Binding-site contacts:
Ligand atom O4 contacts residue ARG22 of chain 1.A at 3.7 Å.
Ligand atom C7 contacts residue ASN16 of chain 1.D at 3.1 Å.
Ligand atom O7 contacts residue ASN16 of chain 1.D at 2.9 Å (h-bond).
Ligand atom C2 contacts residue ASN16 of chain 1.D at 2.5 Å.
Ligand atom C3 contacts residue THR18 of chain 1.D at 4.3 Å.
Ligand atom N2 contacts residue ASN16 of chain 1.D at 2.9 Å (h-bond).
Ligand atom O2 contacts residue ARG22 of chain 1.A at 4.2 Å.
Ligand atom N2 contacts residue THR18 of chain 1.D at 4.3 Å.
Ligand atom C4 contacts residue ASN16 of chain 1.D at 4.2 Å.
Ligand atom C3 contacts residue ASN16 of chain 1.D at 3.7 Å.
Ligand atom C2 contacts residue ARG22 of chain 1.A at 4.0 Å.
Ligand atom O5 contacts residue THR18 of chain 1.D at 4.0 Å.
Ligand atom C3 contacts residue ARG22 of chain 1.A at 3.9 Å.
Ligand atom C1 contacts residue THR18 of chain 1.D at 3.2 Å.
Ligand atom C3 contacts residue ASN57 of chain 1.A at 4.1 Å.
Ligand atom O5 contacts residue ASN16 of chain 1.D at 2.4 Å (h-bond).
Ligand atom O3 contacts residue ARG22 of chain 1.A at 2.9 Å (salt-bridge).
Ligand atom C4 contacts residue ARG22 of chain 1.A at 4.4 Å.
Ligand atom C8 contacts residue ASN16 of chain 1.D at 4.4 Å.
Ligand atom O3 contacts residue ASN57 of chain 1.A at 2.7 Å (h-bond).
Ligand atom C5 contacts residue THR18 of chain 1.D at 4.2 Å.
Ligand atom C5 contacts residue ASN16 of chain 1.D at 3.6 Å.
Ligand atom C1 contacts residue ASN16 of chain 1.D at 1.4 Å.
Ligand atom C2 contacts residue THR18 of chain 1.D at 4.2 Å.

Sequence of chain 1.D:
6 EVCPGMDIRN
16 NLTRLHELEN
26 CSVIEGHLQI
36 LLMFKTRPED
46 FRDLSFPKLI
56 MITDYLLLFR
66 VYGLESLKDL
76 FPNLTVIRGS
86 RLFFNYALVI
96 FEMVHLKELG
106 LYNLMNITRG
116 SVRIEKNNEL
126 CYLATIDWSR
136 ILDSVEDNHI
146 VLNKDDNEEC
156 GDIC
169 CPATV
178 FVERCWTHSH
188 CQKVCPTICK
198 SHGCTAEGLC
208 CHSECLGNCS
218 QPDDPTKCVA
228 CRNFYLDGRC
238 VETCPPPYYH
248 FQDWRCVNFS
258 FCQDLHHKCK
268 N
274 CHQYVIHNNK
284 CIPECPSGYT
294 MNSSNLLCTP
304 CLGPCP

Sequence of chain 1.A:
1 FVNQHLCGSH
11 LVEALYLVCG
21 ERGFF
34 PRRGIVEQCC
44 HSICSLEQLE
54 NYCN

A protein and the small-molecule ligand that binds it are described below.
Small molecule (SMILES): CC(=O)N[C@H]1[C@H](O[C@H]2[C@H](O)[C@@H](NC(C)=O)CO[C@@H]2CO[C@@H]2O[C@@H](C)[C@@H](O)[C@@H](O)[C@@H]2O)O[C@H](CO)[C@@H](O[C@@H]2O[C@H](CO)[C@@H](O)[C@H](O)[C@@H]2O)[C@@H]1O